Binding-site contacts:
Ligand atom C8 contacts residue ALA92 of chain 1.B at 3.9 Å (hydrophobic).
Ligand atom O7 contacts residue ASN94 of chain 1.B at 3.5 Å (h-bond).
Ligand atom C2 contacts residue ASN94 of chain 1.B at 2.3 Å.
Ligand atom C4 contacts residue ASN94 of chain 1.B at 4.1 Å.
Ligand atom C1 contacts residue ASN94 of chain 1.B at 1.4 Å.
Ligand atom C7 contacts residue ASN94 of chain 1.B at 3.2 Å.
Ligand atom N2 contacts residue ASN94 of chain 1.B at 2.8 Å (h-bond).
Ligand atom C5 contacts residue ASN94 of chain 1.B at 3.7 Å.
Ligand atom C3 contacts residue ASN94 of chain 1.B at 3.7 Å.
Ligand atom O5 contacts residue ASN94 of chain 1.B at 2.4 Å (h-bond).
Ligand atom C8 contacts residue ASN94 of chain 1.B at 4.0 Å.
Ligand atom O5 contacts residue THR388 of chain 1.B at 4.1 Å.

Sequence of chain 1.B:
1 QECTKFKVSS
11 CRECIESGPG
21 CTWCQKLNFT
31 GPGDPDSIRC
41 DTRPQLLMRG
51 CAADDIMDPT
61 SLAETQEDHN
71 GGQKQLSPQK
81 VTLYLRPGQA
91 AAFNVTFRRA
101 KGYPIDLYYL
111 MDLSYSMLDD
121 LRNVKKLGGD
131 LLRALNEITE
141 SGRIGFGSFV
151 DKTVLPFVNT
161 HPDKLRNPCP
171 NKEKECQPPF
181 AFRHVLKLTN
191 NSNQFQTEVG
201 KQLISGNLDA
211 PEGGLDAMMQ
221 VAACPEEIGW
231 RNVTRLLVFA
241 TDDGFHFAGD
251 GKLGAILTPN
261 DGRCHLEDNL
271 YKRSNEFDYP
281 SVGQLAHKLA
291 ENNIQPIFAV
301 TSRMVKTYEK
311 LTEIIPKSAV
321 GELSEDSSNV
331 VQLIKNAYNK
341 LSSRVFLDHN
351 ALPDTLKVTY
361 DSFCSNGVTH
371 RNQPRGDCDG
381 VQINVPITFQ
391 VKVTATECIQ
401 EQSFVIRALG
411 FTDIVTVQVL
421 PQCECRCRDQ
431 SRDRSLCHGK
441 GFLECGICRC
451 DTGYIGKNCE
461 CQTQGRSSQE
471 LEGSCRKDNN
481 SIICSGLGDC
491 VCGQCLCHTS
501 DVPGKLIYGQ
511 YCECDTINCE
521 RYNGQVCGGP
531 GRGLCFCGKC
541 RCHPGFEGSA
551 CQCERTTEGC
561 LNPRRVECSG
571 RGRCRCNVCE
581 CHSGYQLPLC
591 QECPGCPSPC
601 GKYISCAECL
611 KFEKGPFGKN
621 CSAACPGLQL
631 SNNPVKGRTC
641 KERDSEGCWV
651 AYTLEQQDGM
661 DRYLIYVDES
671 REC

A small-molecule ligand and the protein it binds are described below.
Small molecule (SMILES): CC(=O)N[C@@H]1[C@@H](O)[C@H](O)[C@@H](CO)O[C@H]1O